This protein binds this small molecule.
Small molecule (SMILES): CC(=O)N[C@@H]1[C@@H](O)[C@H](O)[C@@H](CO)O[C@H]1O

Binding-site contacts:
Ligand atom C6 contacts residue ASN59 of chain 2.A at 4.2 Å.
Ligand atom O5 contacts residue SER61 of chain 2.A at 3.6 Å (h-bond).
Ligand atom C4 contacts residue ASN59 of chain 2.A at 4.2 Å.
Ligand atom C1 contacts residue SER61 of chain 2.A at 3.6 Å.
Ligand atom C7 contacts residue THR62 of chain 2.A at 4.2 Å.
Ligand atom C1 contacts residue ASN59 of chain 2.A at 1.4 Å.
Ligand atom O3 contacts residue THR62 of chain 2.A at 4.2 Å.
Ligand atom C4 contacts residue SER61 of chain 2.A at 4.4 Å.
Ligand atom C2 contacts residue THR62 of chain 2.A at 3.8 Å.
Ligand atom N2 contacts residue SER61 of chain 2.A at 4.4 Å.
Ligand atom C3 contacts residue SER61 of chain 2.A at 4.4 Å.
Ligand atom C2 contacts residue ASN59 of chain 2.A at 2.5 Å.
Ligand atom C2 contacts residue SER61 of chain 2.A at 3.5 Å.
Ligand atom C7 contacts residue ASN59 of chain 2.A at 4.2 Å.
Ligand atom N2 contacts residue ASN59 of chain 2.A at 2.9 Å (h-bond).
Ligand atom N2 contacts residue THR62 of chain 2.A at 3.7 Å.
Ligand atom O5 contacts residue ASN59 of chain 2.A at 2.3 Å (h-bond).
Ligand atom C3 contacts residue ASN59 of chain 2.A at 3.8 Å.
Ligand atom C5 contacts residue ASN59 of chain 2.A at 3.6 Å.

Sequence of chain 2.A:
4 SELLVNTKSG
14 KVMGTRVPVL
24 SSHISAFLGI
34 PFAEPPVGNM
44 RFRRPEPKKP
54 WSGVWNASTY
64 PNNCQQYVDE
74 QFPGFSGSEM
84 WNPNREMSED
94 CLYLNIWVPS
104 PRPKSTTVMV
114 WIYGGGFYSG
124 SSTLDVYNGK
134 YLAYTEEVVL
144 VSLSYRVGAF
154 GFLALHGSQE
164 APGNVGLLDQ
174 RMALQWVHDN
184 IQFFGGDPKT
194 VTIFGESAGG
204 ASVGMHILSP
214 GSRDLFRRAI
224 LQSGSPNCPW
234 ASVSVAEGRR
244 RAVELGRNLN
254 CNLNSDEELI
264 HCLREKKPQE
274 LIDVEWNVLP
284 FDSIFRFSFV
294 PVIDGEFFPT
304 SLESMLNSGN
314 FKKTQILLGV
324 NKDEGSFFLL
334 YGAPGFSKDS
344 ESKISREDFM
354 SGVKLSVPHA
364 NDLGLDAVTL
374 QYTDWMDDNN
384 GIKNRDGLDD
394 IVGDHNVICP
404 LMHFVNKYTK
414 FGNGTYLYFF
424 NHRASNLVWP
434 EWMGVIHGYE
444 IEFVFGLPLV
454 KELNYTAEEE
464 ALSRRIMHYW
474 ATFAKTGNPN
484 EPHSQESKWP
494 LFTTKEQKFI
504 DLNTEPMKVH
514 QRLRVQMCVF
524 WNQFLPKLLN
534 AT